Sequence of chain 1.D:
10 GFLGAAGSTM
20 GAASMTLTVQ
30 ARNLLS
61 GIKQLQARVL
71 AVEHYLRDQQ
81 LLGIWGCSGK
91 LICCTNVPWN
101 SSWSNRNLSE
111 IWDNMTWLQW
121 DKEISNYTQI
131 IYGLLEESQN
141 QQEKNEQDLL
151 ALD

Binding-site contacts:
Ligand atom C2 contacts residue ASN107 of chain 1.D at 2.4 Å.
Ligand atom C1 contacts residue ASN107 of chain 1.D at 1.4 Å.
Ligand atom C4 contacts residue ASN107 of chain 1.D at 4.2 Å.
Ligand atom O5 contacts residue GLU110 of chain 1.D at 3.0 Å (salt-bridge).
Ligand atom O5 contacts residue ASN107 of chain 1.D at 2.4 Å (h-bond).
Ligand atom C8 contacts residue ASN107 of chain 1.D at 4.2 Å.
Ligand atom C5 contacts residue ASN107 of chain 1.D at 3.7 Å.
Ligand atom N2 contacts residue ASN107 of chain 1.D at 2.8 Å (h-bond).
Ligand atom C1 contacts residue GLU110 of chain 1.D at 3.8 Å.
Ligand atom C6 contacts residue ASN114 of chain 1.D at 4.3 Å.
Ligand atom C7 contacts residue ASN107 of chain 1.D at 3.1 Å.
Ligand atom C5 contacts residue ASN114 of chain 1.D at 4.5 Å.
Ligand atom C6 contacts residue GLU110 of chain 1.D at 3.4 Å.
Ligand atom O7 contacts residue ASN107 of chain 1.D at 3.0 Å (h-bond).
Ligand atom C3 contacts residue ASN107 of chain 1.D at 3.7 Å.
Ligand atom C5 contacts residue GLU110 of chain 1.D at 3.9 Å.

The small molecule below binds the protein below.
Small molecule (SMILES): CC(=O)N[C@@H]1[C@@H](O)[C@H](O)[C@@H](CO)O[C@H]1O